Sequence of chain 1.A:
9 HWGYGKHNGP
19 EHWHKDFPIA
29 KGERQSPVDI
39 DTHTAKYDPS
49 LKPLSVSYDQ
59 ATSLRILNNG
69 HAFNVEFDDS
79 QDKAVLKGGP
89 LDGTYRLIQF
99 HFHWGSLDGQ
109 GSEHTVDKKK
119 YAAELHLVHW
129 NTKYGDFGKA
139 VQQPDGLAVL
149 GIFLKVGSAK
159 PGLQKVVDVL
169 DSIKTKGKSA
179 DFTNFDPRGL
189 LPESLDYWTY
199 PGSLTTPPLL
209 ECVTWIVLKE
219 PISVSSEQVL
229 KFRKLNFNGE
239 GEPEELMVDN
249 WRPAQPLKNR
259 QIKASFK

Binding-site contacts:
Ligand atom O contacts residue TRP213 of chain 1.A at 3.7 Å.
Ligand atom C3 contacts residue GLN97 of chain 1.A at 3.9 Å.
Ligand atom C1 contacts residue VAL126 of chain 1.A at 3.9 Å (hydrophobic).
Ligand atom O1 contacts residue HIS99 of chain 1.A at 3.4 Å.
Ligand atom N contacts residue HIS101 of chain 1.A at 3.4 Å (h-bond).
Ligand atom S contacts residue HIS99 of chain 1.A at 3.9 Å.
Ligand atom O1 contacts residue TRP213 of chain 1.A at 3.9 Å.
Ligand atom S contacts residue ZN1 of chain 1.B at 3.0 Å.
Ligand atom C contacts residue THR204 of chain 1.A at 4.0 Å.
Ligand atom O1 contacts residue VAL147 of chain 1.A at 3.7 Å.
Ligand atom O1 contacts residue VAL126 of chain 1.A at 3.8 Å.
Ligand atom F3 contacts residue THR204 of chain 1.A at 3.0 Å.
Ligand atom C contacts residue HIS99 of chain 1.A at 3.7 Å.
Ligand atom C5 contacts residue THR204 of chain 1.A at 3.1 Å.
Ligand atom N contacts residue THR203 of chain 1.A at 2.8 Å (h-bond).
Ligand atom N contacts residue ZN1 of chain 1.B at 1.9 Å.
Ligand atom O1 contacts residue HIS124 of chain 1.A at 3.4 Å (h-bond).
Ligand atom C2 contacts residue LEU202 of chain 1.A at 3.5 Å (hydrophobic).
Ligand atom F contacts residue LEU202 of chain 1.A at 3.2 Å.
Ligand atom C1 contacts residue LEU202 of chain 1.A at 3.4 Å (hydrophobic).
Ligand atom F2 contacts residue THR204 of chain 1.A at 3.2 Å.
Ligand atom N contacts residue GLU111 of chain 1.A at 4.1 Å.
Ligand atom S contacts residue THR203 of chain 1.A at 3.9 Å.
Ligand atom F1 contacts residue VAL126 of chain 1.A at 3.5 Å.
Ligand atom N contacts residue HIS124 of chain 1.A at 3.3 Å (h-bond).
Ligand atom O contacts residue LEU202 of chain 1.A at 3.3 Å.
Ligand atom F contacts residue VAL147 of chain 1.A at 3.7 Å.
Ligand atom N contacts residue HIS99 of chain 1.A at 3.3 Å (h-bond).
Ligand atom S contacts residue HIS124 of chain 1.A at 3.9 Å.
Ligand atom F1 contacts residue PHE135 of chain 1.A at 3.4 Å.
Ligand atom O contacts residue THR203 of chain 1.A at 3.0 Å (h-bond).
Ligand atom F contacts residue VAL126 of chain 1.A at 3.7 Å.
Ligand atom F1 contacts residue LEU202 of chain 1.A at 3.5 Å.
Ligand atom F3 contacts residue HIS99 of chain 1.A at 3.4 Å.
Ligand atom O1 contacts residue ZN1 of chain 1.B at 3.0 Å.
Ligand atom C contacts residue ZN1 of chain 1.B at 4.0 Å.
Ligand atom C contacts residue LEU202 of chain 1.A at 4.1 Å (hydrophobic).
Ligand atom F3 contacts residue ZN1 of chain 1.B at 3.5 Å.
Ligand atom C5 contacts residue HIS99 of chain 1.A at 3.7 Å.
Ligand atom C4 contacts residue THR204 of chain 1.A at 3.3 Å.

This small molecule binds to this protein.
Small molecule (SMILES): NS(=O)(=O)c1c(F)c(F)cc(F)c1F